The small molecule below binds the protein below.
Small molecule (SMILES): CC(=O)N[C@@H]1[C@@H](O)[C@H](O)[C@@H](CO)O[C@H]1O

Sequence of chain 1.B:
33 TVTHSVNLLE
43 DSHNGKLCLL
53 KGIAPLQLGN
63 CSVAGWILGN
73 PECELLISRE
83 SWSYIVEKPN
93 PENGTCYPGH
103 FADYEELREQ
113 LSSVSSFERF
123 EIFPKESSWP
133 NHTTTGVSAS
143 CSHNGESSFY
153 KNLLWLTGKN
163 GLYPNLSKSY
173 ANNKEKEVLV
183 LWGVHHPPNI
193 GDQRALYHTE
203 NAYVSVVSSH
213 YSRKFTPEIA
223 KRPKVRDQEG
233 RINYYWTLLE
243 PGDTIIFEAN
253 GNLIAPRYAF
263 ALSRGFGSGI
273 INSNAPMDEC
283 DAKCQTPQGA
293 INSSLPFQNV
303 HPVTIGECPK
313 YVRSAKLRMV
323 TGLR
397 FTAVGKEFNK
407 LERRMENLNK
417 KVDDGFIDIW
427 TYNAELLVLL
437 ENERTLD

Binding-site contacts:
Ligand atom O5 contacts residue ASN133 of chain 1.B at 2.4 Å (h-bond).
Ligand atom C8 contacts residue PRO132 of chain 1.B at 3.7 Å (hydrophobic).
Ligand atom O5 contacts residue ARG85 of chain 1.D at 4.3 Å.
Ligand atom C4 contacts residue ASN133 of chain 1.B at 4.2 Å.
Ligand atom C7 contacts residue PRO132 of chain 1.B at 4.1 Å (hydrophobic).
Ligand atom C5 contacts residue ASN133 of chain 1.B at 3.6 Å.
Ligand atom O6 contacts residue ARG85 of chain 1.D at 4.5 Å.
Ligand atom O7 contacts residue ASN133 of chain 1.B at 2.9 Å (h-bond).
Ligand atom C7 contacts residue ASN133 of chain 1.B at 3.1 Å.
Ligand atom C2 contacts residue ASN133 of chain 1.B at 2.5 Å.
Ligand atom C1 contacts residue ASN133 of chain 1.B at 1.4 Å.
Ligand atom C6 contacts residue ASN133 of chain 1.B at 4.2 Å.
Ligand atom O3 contacts residue ARG85 of chain 1.D at 4.4 Å.
Ligand atom N2 contacts residue ASN133 of chain 1.B at 2.9 Å (h-bond).
Ligand atom C6 contacts residue ARG85 of chain 1.D at 4.1 Å.
Ligand atom C8 contacts residue ASN133 of chain 1.B at 4.3 Å.
Ligand atom C3 contacts residue ASN133 of chain 1.B at 3.8 Å.
Ligand atom C3 contacts residue ARG85 of chain 1.D at 4.5 Å.
Ligand atom C2 contacts residue ARG85 of chain 1.D at 4.5 Å.
Ligand atom N2 contacts residue PRO132 of chain 1.B at 4.5 Å.
Ligand atom C4 contacts residue ARG85 of chain 1.D at 3.9 Å.

Sequence of chain 1.D:
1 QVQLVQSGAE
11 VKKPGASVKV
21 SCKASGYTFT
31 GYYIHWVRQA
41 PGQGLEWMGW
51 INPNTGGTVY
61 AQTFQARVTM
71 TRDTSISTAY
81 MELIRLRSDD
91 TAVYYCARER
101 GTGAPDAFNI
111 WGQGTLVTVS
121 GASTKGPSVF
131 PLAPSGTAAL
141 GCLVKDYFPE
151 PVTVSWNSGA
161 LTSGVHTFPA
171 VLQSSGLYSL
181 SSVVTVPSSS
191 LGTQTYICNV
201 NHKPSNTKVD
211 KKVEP